Sequence of chain 60.E:
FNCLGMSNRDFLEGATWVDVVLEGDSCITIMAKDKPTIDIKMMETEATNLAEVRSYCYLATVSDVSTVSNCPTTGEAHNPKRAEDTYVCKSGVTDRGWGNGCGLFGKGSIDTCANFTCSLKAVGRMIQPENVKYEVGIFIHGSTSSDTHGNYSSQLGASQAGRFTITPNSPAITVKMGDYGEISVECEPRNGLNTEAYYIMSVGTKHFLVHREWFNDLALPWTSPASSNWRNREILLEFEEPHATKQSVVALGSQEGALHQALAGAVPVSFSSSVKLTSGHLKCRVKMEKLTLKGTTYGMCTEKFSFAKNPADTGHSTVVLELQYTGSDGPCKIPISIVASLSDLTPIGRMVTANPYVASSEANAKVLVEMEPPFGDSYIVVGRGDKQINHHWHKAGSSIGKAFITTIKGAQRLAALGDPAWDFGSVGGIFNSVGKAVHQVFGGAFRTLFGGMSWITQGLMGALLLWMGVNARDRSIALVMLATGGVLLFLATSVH

Binding-site contacts:
Ligand atom C5 contacts residue ASN154 of chain 60.E at 3.6 Å.
Ligand atom C3 contacts residue ASN154 of chain 60.E at 3.8 Å.
Ligand atom C1 contacts residue ASN154 of chain 60.E at 1.4 Å.
Ligand atom O5 contacts residue ASN154 of chain 60.E at 2.4 Å (h-bond).
Ligand atom O7 contacts residue ASN154 of chain 60.E at 3.5 Å (h-bond).
Ligand atom C1 contacts residue SER157 of chain 60.E at 4.3 Å.
Ligand atom C8 contacts residue ASN154 of chain 60.E at 3.7 Å.
Ligand atom O6 contacts residue SER157 of chain 60.E at 4.2 Å.
Ligand atom N2 contacts residue ASN154 of chain 60.E at 2.8 Å (h-bond).
Ligand atom C1 contacts residue SER156 of chain 60.E at 4.0 Å.
Ligand atom C4 contacts residue ASN154 of chain 60.E at 4.2 Å.
Ligand atom O5 contacts residue SER157 of chain 60.E at 4.0 Å.
Ligand atom C7 contacts residue ASN154 of chain 60.E at 3.3 Å.
Ligand atom C2 contacts residue ASN154 of chain 60.E at 2.5 Å.

The protein below binds the small molecule below.
Small molecule (SMILES): CC(=O)N[C@@H]1[C@@H](O)[C@H](O)[C@@H](CO)O[C@H]1O